Sequence of chain 1.A:
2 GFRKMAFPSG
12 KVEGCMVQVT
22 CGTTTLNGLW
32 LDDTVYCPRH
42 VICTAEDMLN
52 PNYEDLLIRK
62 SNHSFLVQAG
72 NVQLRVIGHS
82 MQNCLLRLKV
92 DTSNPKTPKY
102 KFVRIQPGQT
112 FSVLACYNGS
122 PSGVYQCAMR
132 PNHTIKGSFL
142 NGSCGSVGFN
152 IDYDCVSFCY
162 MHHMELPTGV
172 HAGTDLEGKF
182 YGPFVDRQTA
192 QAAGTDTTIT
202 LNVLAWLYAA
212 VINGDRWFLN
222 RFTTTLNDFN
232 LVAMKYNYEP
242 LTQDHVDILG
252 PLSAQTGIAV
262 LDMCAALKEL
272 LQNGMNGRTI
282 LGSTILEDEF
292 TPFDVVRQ

Binding-site contacts:
Ligand atom C20 contacts residue GLN189 of chain 1.A at 3.1 Å.
Ligand atom C18 contacts residue CYS145 of chain 1.A at 2.7 Å (hydrophobic).
Ligand atom O04 contacts residue HIS41 of chain 1.A at 3.8 Å.
Ligand atom C17 contacts residue GLN189 of chain 1.A at 4.0 Å.
Ligand atom C11 contacts residue HIS164 of chain 1.A at 3.3 Å.
Ligand atom C16 contacts residue CYS145 of chain 1.A at 2.5 Å (hydrophobic).
Ligand atom C19 contacts residue HIS164 of chain 1.A at 3.2 Å.
Ligand atom C15 contacts residue HIS164 of chain 1.A at 3.0 Å.
Ligand atom C18 contacts residue HIS164 of chain 1.A at 3.0 Å.
Ligand atom O05 contacts residue CYS145 of chain 1.A at 2.8 Å (h-bond).
Ligand atom C16 contacts residue HIS164 of chain 1.A at 3.3 Å.
Ligand atom C11 contacts residue HIS41 of chain 1.A at 3.5 Å.
Ligand atom C16 contacts residue HIS41 of chain 1.A at 3.2 Å.
Ligand atom C07 contacts residue HIS41 of chain 1.A at 4.1 Å.
Ligand atom C11 contacts residue CYS145 of chain 1.A at 3.7 Å (hydrophobic).
Ligand atom O03 contacts residue ASP187 of chain 1.A at 3.4 Å.
Ligand atom C10 contacts residue HIS164 of chain 1.A at 4.0 Å.
Ligand atom O01 contacts residue GLN189 of chain 1.A at 3.3 Å (h-bond).
Ligand atom O02 contacts residue ASP187 of chain 1.A at 3.7 Å.
Ligand atom O02 contacts residue ARG188 of chain 1.A at 4.1 Å.
Ligand atom O05 contacts residue HIS41 of chain 1.A at 3.5 Å.
Ligand atom C06 contacts residue ARG188 of chain 1.A at 4.2 Å.
Ligand atom C19 contacts residue HIS41 of chain 1.A at 3.3 Å.
Ligand atom O03 contacts residue HIS164 of chain 1.A at 3.6 Å.
Ligand atom C10 contacts residue MET165 of chain 1.A at 4.0 Å (hydrophobic).
Ligand atom O02 contacts residue MET165 of chain 1.A at 3.7 Å.
Ligand atom O01 contacts residue ARG188 of chain 1.A at 3.5 Å.
Ligand atom C15 contacts residue HIS41 of chain 1.A at 3.4 Å.
Ligand atom C18 contacts residue PRO39 of chain 1.A at 3.7 Å (hydrophobic).
Ligand atom C10 contacts residue HIS41 of chain 1.A at 3.8 Å.
Ligand atom C14 contacts residue GLN189 of chain 1.A at 3.9 Å.
Ligand atom C15 contacts residue CYS145 of chain 1.A at 3.9 Å (hydrophobic).
Ligand atom O03 contacts residue HIS41 of chain 1.A at 3.6 Å.
Ligand atom C12 contacts residue HIS41 of chain 1.A at 3.9 Å.
Ligand atom C19 contacts residue CYS145 of chain 1.A at 1.8 Å (hydrophobic).
Ligand atom C09 contacts residue HIS164 of chain 1.A at 3.1 Å.
Ligand atom C13 contacts residue HIS41 of chain 1.A at 3.5 Å.
Ligand atom C06 contacts residue GLN189 of chain 1.A at 4.1 Å.
Ligand atom C18 contacts residue HIS41 of chain 1.A at 3.4 Å.
Ligand atom C09 contacts residue HIS41 of chain 1.A at 3.5 Å.

A protein and the small-molecule ligand that binds it are described below.
Small molecule (SMILES): CC(C)=CC[C@@H](O)C1=CC(=O)c2c(O)ccc(O)c2C1=O